Sequence of chain 1.D:
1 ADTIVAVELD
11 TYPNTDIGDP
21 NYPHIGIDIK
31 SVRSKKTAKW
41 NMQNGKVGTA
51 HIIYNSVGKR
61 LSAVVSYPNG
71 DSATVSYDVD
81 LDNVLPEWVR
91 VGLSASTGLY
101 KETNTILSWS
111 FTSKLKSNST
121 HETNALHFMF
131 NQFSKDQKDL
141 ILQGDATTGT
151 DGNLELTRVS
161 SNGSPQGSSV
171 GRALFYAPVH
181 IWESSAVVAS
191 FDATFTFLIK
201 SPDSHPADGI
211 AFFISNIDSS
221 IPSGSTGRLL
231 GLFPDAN

This small molecule binds to this protein.
Small molecule (SMILES): CO[C@H]1O[C@H](CO)[C@@H](O)[C@H](O)[C@@H]1O

Binding-site contacts:
Ligand atom C6 contacts residue TYR100 of chain 1.D at 3.7 Å (hydrophobic).
Ligand atom O6 contacts residue GLY98 of chain 1.D at 3.2 Å.
Ligand atom O6 contacts residue ASP208 of chain 1.D at 2.6 Å (salt-bridge).
Ligand atom C3 contacts residue ASN14 of chain 1.D at 4.2 Å.
Ligand atom O5 contacts residue TYR100 of chain 1.D at 4.3 Å.
Ligand atom O5 contacts residue GLY98 of chain 1.D at 4.0 Å.
Ligand atom C6 contacts residue LEU99 of chain 1.D at 3.8 Å (hydrophobic).
Ligand atom O6 contacts residue LEU99 of chain 1.D at 3.0 Å (h-bond).
Ligand atom C5 contacts residue ASP208 of chain 1.D at 3.8 Å.
Ligand atom C3 contacts residue GLY227 of chain 1.D at 3.8 Å.
Ligand atom C4 contacts residue ASN14 of chain 1.D at 3.8 Å.
Ligand atom C2 contacts residue LEU99 of chain 1.D at 4.2 Å (hydrophobic).
Ligand atom O2 contacts residue GLY227 of chain 1.D at 4.0 Å.
Ligand atom O4 contacts residue ARG228 of chain 1.D at 3.1 Å (salt-bridge).
Ligand atom O3 contacts residue THR226 of chain 1.D at 4.1 Å.
Ligand atom C6 contacts residue ALA207 of chain 1.D at 3.6 Å (hydrophobic).
Ligand atom O1 contacts residue LEU99 of chain 1.D at 3.9 Å.
Ligand atom O5 contacts residue LEU99 of chain 1.D at 3.0 Å (h-bond).
Ligand atom O4 contacts residue GLY227 of chain 1.D at 3.9 Å.
Ligand atom O4 contacts residue TYR12 of chain 1.D at 3.8 Å.
Ligand atom C1 contacts residue LEU99 of chain 1.D at 4.0 Å (hydrophobic).
Ligand atom O4 contacts residue ASN14 of chain 1.D at 2.6 Å (h-bond).
Ligand atom O3 contacts residue ARG228 of chain 1.D at 2.9 Å.
Ligand atom C4 contacts residue ASP208 of chain 1.D at 3.1 Å.
Ligand atom C5 contacts residue TYR12 of chain 1.D at 4.2 Å (hydrophobic).
Ligand atom C5 contacts residue ASN14 of chain 1.D at 4.2 Å.
Ligand atom O3 contacts residue GLY227 of chain 1.D at 3.4 Å.
Ligand atom C6 contacts residue TYR12 of chain 1.D at 4.0 Å (hydrophobic).
Ligand atom C5 contacts residue LEU99 of chain 1.D at 3.9 Å (hydrophobic).
Ligand atom C3 contacts residue ARG228 of chain 1.D at 3.6 Å.
Ligand atom O2 contacts residue LEU99 of chain 1.D at 3.5 Å (h-bond).
Ligand atom C4 contacts residue GLY227 of chain 1.D at 3.6 Å.
Ligand atom C6 contacts residue ASP208 of chain 1.D at 3.5 Å.
Ligand atom O4 contacts residue ASP208 of chain 1.D at 2.4 Å (salt-bridge).
Ligand atom O6 contacts residue TYR100 of chain 1.D at 3.1 Å (h-bond).
Ligand atom C7 contacts residue LEU99 of chain 1.D at 3.6 Å (hydrophobic).
Ligand atom C4 contacts residue ARG228 of chain 1.D at 3.5 Å.
Ligand atom O2 contacts residue GLY98 of chain 1.D at 3.3 Å.
Ligand atom O6 contacts residue ALA207 of chain 1.D at 3.2 Å.
Ligand atom O6 contacts residue THR97 of chain 1.D at 4.4 Å.